Sequence of chain 1.A:
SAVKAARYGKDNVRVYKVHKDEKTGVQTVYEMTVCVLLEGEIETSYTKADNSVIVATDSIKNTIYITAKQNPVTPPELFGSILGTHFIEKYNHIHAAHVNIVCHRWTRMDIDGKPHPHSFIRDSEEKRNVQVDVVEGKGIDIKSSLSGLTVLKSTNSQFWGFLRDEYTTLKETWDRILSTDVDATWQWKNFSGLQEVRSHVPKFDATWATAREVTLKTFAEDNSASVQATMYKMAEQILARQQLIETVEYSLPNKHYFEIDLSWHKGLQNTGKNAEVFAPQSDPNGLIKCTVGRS

Sequence of chain 2.A:
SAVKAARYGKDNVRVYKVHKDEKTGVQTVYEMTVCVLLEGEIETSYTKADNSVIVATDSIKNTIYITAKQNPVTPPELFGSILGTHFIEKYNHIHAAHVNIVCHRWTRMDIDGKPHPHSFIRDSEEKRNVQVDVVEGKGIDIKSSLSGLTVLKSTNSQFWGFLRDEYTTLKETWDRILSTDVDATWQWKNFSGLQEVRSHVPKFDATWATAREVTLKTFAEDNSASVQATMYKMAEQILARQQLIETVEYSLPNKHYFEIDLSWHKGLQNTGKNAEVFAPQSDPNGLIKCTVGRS

The small molecule below binds the protein below.
Small molecule (SMILES): O=c1[nH]c(=O)c2nn[nH]c2[nH]1

Binding-site contacts:
Ligand atom C2 contacts residue ARG177 of chain 1.A at 3.6 Å.
Ligand atom N8 contacts residue LEU171 of chain 1.A at 3.8 Å.
Ligand atom N8 contacts residue OXY1 of chain 1.D at 3.6 Å.
Ligand atom N8 contacts residue ALA57 of chain 2.A at 3.8 Å.
Ligand atom C4 contacts residue ARG177 of chain 1.A at 3.8 Å.
Ligand atom N9 contacts residue PHE160 of chain 1.A at 3.5 Å.
Ligand atom O6 contacts residue ILE55 of chain 2.A at 3.6 Å.
Ligand atom N7 contacts residue OXY1 of chain 1.D at 3.6 Å.
Ligand atom C2 contacts residue ASN255 of chain 1.A at 3.9 Å.
Ligand atom O6 contacts residue THR58 of chain 2.A at 3.8 Å.
Ligand atom N7 contacts residue ALA57 of chain 2.A at 3.5 Å.
Ligand atom N8 contacts residue ASP59 of chain 2.A at 3.9 Å.
Ligand atom N1 contacts residue PHE160 of chain 1.A at 3.6 Å.
Ligand atom O2 contacts residue ARG177 of chain 1.A at 2.8 Å (salt-bridge).
Ligand atom N3 contacts residue PHE160 of chain 1.A at 3.7 Å.
Ligand atom C6 contacts residue GLN229 of chain 1.A at 3.7 Å.
Ligand atom O2 contacts residue GLN229 of chain 1.A at 3.8 Å.
Ligand atom C6 contacts residue OXY1 of chain 1.D at 3.9 Å.
Ligand atom N3 contacts residue ASN255 of chain 1.A at 3.4 Å (h-bond).
Ligand atom O2 contacts residue SER227 of chain 1.A at 3.6 Å.
Ligand atom N9 contacts residue OXY1 of chain 1.D at 3.6 Å.
Ligand atom N3 contacts residue ARG177 of chain 1.A at 3.0 Å (salt-bridge).
Ligand atom N8 contacts residue THR58 of chain 2.A at 3.3 Å (h-bond).
Ligand atom C5 contacts residue PHE160 of chain 1.A at 3.4 Å (hydrophobic).
Ligand atom N1 contacts residue GLN229 of chain 1.A at 3.0 Å (h-bond).
Ligand atom C4 contacts residue PHE160 of chain 1.A at 3.4 Å (hydrophobic).
Ligand atom O2 contacts residue PHE160 of chain 1.A at 3.9 Å.
Ligand atom C6 contacts residue PHE160 of chain 1.A at 3.6 Å (hydrophobic).
Ligand atom N8 contacts residue PHE160 of chain 1.A at 3.6 Å.
Ligand atom N3 contacts residue OXY1 of chain 1.D at 3.7 Å.
Ligand atom N9 contacts residue ARG177 of chain 1.A at 3.9 Å.
Ligand atom O6 contacts residue GLN229 of chain 1.A at 2.9 Å (h-bond).
Ligand atom N7 contacts residue PHE160 of chain 1.A at 3.7 Å.
Ligand atom C4 contacts residue OXY1 of chain 1.D at 3.5 Å.
Ligand atom C5 contacts residue OXY1 of chain 1.D at 3.5 Å.
Ligand atom C2 contacts residue GLN229 of chain 1.A at 3.9 Å.
Ligand atom O6 contacts residue TYR9 of chain 2.A at 3.8 Å.
Ligand atom N7 contacts residue THR58 of chain 2.A at 2.7 Å (h-bond).
Ligand atom O2 contacts residue VAL228 of chain 1.A at 3.0 Å (h-bond).
Ligand atom C2 contacts residue PHE160 of chain 1.A at 3.7 Å (hydrophobic).